Binding-site contacts:
Ligand atom C6' contacts residue HIS46 of chain 1.B at 3.4 Å.
Ligand atom C5 contacts residue GLN195 of chain 1.B at 3.9 Å.
Ligand atom C8 contacts residue SER198 of chain 1.B at 3.4 Å.
Ligand atom C1' contacts residue SER198 of chain 1.B at 3.8 Å.
Ligand atom N1 contacts residue GLY219 of chain 1.B at 3.8 Å.
Ligand atom C5B contacts residue VAL30 of chain 1.B at 3.6 Å (hydrophobic).
Ligand atom N2 contacts residue ALA193 of chain 1.B at 3.8 Å.
Ligand atom C2' contacts residue GLN195 of chain 1.B at 3.6 Å.
Ligand atom N2 contacts residue TRP218 of chain 1.B at 3.5 Å (h-bond).
Ligand atom N1 contacts residue ALA193 of chain 1.B at 3.6 Å (h-bond).
Ligand atom C8 contacts residue GLN195 of chain 1.B at 3.8 Å.
Ligand atom C5' contacts residue HIS46 of chain 1.B at 3.9 Å.
Ligand atom N1 contacts residue CYS222 of chain 1.B at 3.7 Å.
Ligand atom C2 contacts residue VAL216 of chain 1.B at 3.6 Å (hydrophobic).
Ligand atom N2 contacts residue GLY219 of chain 1.B at 3.8 Å.
Ligand atom C3B contacts residue VAL30 of chain 1.B at 3.9 Å (hydrophobic).
Ligand atom N1 contacts residue GLY221 of chain 1.B at 2.6 Å (h-bond).
Ligand atom O6' contacts residue HIS46 of chain 1.B at 2.5 Å (h-bond).
Ligand atom C3B contacts residue CYS47 of chain 1.B at 3.7 Å (hydrophobic).
Ligand atom C1' contacts residue GLN195 of chain 1.B at 3.8 Å.
Ligand atom C7 contacts residue GLY221 of chain 1.B at 3.9 Å.
Ligand atom C3 contacts residue CYS194 of chain 1.B at 3.6 Å (hydrophobic).
Ligand atom O5' contacts residue HIS46 of chain 1.B at 3.6 Å.
Ligand atom C2 contacts residue CYS194 of chain 1.B at 3.8 Å (hydrophobic).
Ligand atom C2B contacts residue HIS46 of chain 1.B at 3.7 Å.
Ligand atom N3 contacts residue GLN195 of chain 1.B at 3.8 Å.
Ligand atom C3 contacts residue VAL216 of chain 1.B at 3.6 Å (hydrophobic).
Ligand atom C1A contacts residue HIS46 of chain 1.B at 3.3 Å.
Ligand atom N2 contacts residue GLY229 of chain 1.B at 3.7 Å.
Ligand atom C7 contacts residue GLY219 of chain 1.B at 3.7 Å.
Ligand atom F2 contacts residue VAL216 of chain 1.B at 2.7 Å.
Ligand atom C4 contacts residue SER198 of chain 1.B at 3.0 Å.
Ligand atom N3 contacts residue SER198 of chain 1.B at 2.3 Å (h-bond).
Ligand atom C7 contacts residue ALA193 of chain 1.B at 3.7 Å (hydrophobic).
Ligand atom C6' contacts residue SER198 of chain 1.B at 3.4 Å.
Ligand atom C2B contacts residue CYS47 of chain 1.B at 3.4 Å (hydrophobic).
Ligand atom C3' contacts residue GLN195 of chain 1.B at 3.4 Å.
Ligand atom C3 contacts residue SER198 of chain 1.B at 3.2 Å.
Ligand atom F2 contacts residue ALA193 of chain 1.B at 3.2 Å.
Ligand atom O6' contacts residue SER198 of chain 1.B at 2.2 Å (h-bond).

This small molecule binds to this protein.
Small molecule (SMILES): C[C@H]1CCCC[C@@H]1Oc1cccc(-c2nc3cc(C(N)=[NH2+])c(F)cc3[nH]2)c1[O-]

Sequence of chain 1.B:
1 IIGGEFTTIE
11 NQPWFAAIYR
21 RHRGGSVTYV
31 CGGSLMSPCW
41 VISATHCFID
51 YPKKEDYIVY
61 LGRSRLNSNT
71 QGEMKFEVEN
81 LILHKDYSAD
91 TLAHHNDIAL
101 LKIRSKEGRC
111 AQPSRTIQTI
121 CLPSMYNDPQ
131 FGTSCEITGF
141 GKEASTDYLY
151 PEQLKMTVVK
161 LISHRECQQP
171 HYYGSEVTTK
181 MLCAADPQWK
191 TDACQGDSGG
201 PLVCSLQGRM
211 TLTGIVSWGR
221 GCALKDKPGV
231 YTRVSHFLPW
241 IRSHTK